This protein binds this small molecule.
Small molecule (SMILES): COc1cc(OC)c(NC(=O)Nc2cc(C)on2)cc1Cl

Sequence of chain 1.D:
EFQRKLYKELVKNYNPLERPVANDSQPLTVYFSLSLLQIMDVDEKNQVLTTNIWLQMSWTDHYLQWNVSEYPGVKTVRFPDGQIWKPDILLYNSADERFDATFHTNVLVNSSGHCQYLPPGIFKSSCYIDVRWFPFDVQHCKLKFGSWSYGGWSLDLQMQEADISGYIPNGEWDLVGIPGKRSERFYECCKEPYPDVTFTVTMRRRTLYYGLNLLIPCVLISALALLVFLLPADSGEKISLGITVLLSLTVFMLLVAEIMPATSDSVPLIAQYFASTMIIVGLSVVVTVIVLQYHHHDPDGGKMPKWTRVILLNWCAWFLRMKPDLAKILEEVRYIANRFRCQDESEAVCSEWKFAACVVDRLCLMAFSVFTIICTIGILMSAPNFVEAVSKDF

Binding-site contacts:
Ligand atom C19 contacts residue PRO217 of chain 1.D at 3.5 Å (hydrophobic).
Ligand atom CL1 contacts residue ILE221 of chain 1.D at 3.5 Å.
Ligand atom C10 contacts residue MET253 of chain 1.C at 3.3 Å (hydrophobic).
Ligand atom N12 contacts residue MET253 of chain 1.C at 3.6 Å.
Ligand atom O11 contacts residue PRO217 of chain 1.D at 3.7 Å.
Ligand atom C10 contacts residue ASN213 of chain 1.D at 3.7 Å.
Ligand atom CL1 contacts residue PRO217 of chain 1.D at 3.8 Å.
Ligand atom N09 contacts residue LEU212 of chain 1.D at 3.8 Å.
Ligand atom C01 contacts residue PHE252 of chain 1.D at 3.8 Å (hydrophobic).
Ligand atom C14 contacts residue MET253 of chain 1.C at 3.7 Å (hydrophobic).
Ligand atom CL1 contacts residue MET278 of chain 1.C at 3.4 Å.
Ligand atom C07 contacts residue ASN213 of chain 1.D at 3.3 Å.
Ligand atom O11 contacts residue LEU212 of chain 1.D at 3.1 Å (h-bond).
Ligand atom O11 contacts residue POV1 of chain 1.JA at 3.4 Å.
Ligand atom C05 contacts residue ASN213 of chain 1.D at 3.3 Å.
Ligand atom C10 contacts residue LEU212 of chain 1.D at 3.1 Å (hydrophobic).
Ligand atom N09 contacts residue ASN213 of chain 1.D at 3.2 Å (h-bond).
Ligand atom C20 contacts residue PRO217 of chain 1.D at 3.7 Å (hydrophobic).
Ligand atom C13 contacts residue MET253 of chain 1.C at 3.8 Å (hydrophobic).
Ligand atom N09 contacts residue MET253 of chain 1.C at 3.6 Å.
Ligand atom O17 contacts residue VAL267 of chain 1.C at 3.0 Å.
Ligand atom O11 contacts residue MET253 of chain 1.C at 3.1 Å.
Ligand atom C13 contacts residue LEU212 of chain 1.D at 3.8 Å (hydrophobic).
Ligand atom C05 contacts residue MET253 of chain 1.C at 3.7 Å (hydrophobic).
Ligand atom C16 contacts residue ALA275 of chain 1.C at 3.6 Å (hydrophobic).
Ligand atom N18 contacts residue ALA271 of chain 1.C at 3.4 Å.
Ligand atom C01 contacts residue VAL251 of chain 1.D at 3.6 Å (hydrophobic).
Ligand atom O17 contacts residue LEU212 of chain 1.D at 3.7 Å.
Ligand atom N12 contacts residue LEU212 of chain 1.D at 3.4 Å (h-bond).
Ligand atom C08 contacts residue ASN213 of chain 1.D at 3.6 Å.
Ligand atom N12 contacts residue ASN213 of chain 1.D at 3.2 Å (h-bond).
Ligand atom C19 contacts residue MET253 of chain 1.C at 3.4 Å (hydrophobic).
Ligand atom C08 contacts residue MET253 of chain 1.C at 3.6 Å (hydrophobic).
Ligand atom O06 contacts residue ASN213 of chain 1.D at 3.4 Å (h-bond).
Ligand atom C01 contacts residue THR250 of chain 1.C at 3.8 Å.
Ligand atom C16 contacts residue POV1 of chain 1.JA at 3.6 Å.
Ligand atom O02 contacts residue THR250 of chain 1.C at 3.6 Å.
Ligand atom O17 contacts residue ALA271 of chain 1.C at 3.6 Å.
Ligand atom O02 contacts residue PHE252 of chain 1.D at 3.5 Å.
Ligand atom C14 contacts residue ALA275 of chain 1.C at 3.7 Å (hydrophobic).

Sequence of chain 1.C:
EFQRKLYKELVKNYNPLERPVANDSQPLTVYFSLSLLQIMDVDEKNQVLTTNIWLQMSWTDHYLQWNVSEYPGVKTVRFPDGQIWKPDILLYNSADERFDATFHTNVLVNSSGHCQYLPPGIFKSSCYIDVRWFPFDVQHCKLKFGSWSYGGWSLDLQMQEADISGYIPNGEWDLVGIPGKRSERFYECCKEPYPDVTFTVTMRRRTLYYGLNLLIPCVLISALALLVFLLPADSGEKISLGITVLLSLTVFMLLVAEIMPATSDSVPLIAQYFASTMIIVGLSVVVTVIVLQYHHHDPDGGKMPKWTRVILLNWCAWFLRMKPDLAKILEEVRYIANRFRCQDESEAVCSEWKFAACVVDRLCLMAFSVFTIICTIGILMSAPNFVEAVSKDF